Sequence of chain 1.B:
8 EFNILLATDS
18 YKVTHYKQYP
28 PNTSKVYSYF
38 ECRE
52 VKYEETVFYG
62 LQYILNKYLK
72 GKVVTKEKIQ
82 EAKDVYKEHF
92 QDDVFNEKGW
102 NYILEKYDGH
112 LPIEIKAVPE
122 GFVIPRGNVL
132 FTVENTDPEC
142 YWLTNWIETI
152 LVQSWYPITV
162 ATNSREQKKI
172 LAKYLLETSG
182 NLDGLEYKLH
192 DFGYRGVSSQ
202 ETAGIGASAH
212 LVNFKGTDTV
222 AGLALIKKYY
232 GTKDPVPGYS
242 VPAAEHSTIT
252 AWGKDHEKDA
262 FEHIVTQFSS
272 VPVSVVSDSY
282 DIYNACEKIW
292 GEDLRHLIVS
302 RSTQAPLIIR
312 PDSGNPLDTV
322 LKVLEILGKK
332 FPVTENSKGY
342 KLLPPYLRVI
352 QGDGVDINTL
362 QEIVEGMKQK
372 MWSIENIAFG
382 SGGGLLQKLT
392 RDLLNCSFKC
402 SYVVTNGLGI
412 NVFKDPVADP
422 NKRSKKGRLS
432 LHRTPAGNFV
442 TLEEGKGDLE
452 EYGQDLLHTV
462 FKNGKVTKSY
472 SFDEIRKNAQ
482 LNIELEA

Binding-site contacts:
Ligand atom C17 contacts residue ARG311 of chain 1.A at 3.7 Å.
Ligand atom C12 contacts residue HIS191 of chain 1.A at 3.7 Å.
Ligand atom C10 contacts residue ILE351 of chain 1.A at 3.7 Å (hydrophobic).
Ligand atom C3 contacts residue TYR188 of chain 1.A at 3.8 Å (hydrophobic).
Ligand atom C25 contacts residue TYR18 of chain 1.B at 3.5 Å (hydrophobic).
Ligand atom C22 contacts residue PHE193 of chain 1.A at 3.8 Å (hydrophobic).
Ligand atom C24 contacts residue ASP16 of chain 1.B at 3.5 Å.
Ligand atom C24 contacts residue TYR18 of chain 1.B at 3.8 Å (hydrophobic).
Ligand atom C24 contacts residue ARG196 of chain 1.A at 3.2 Å.
Ligand atom C15 contacts residue ASP219 of chain 1.A at 3.4 Å.
Ligand atom O7 contacts residue TYR188 of chain 1.A at 3.4 Å (h-bond).
Ligand atom C15 contacts residue TYR18 of chain 1.B at 3.5 Å (hydrophobic).
Ligand atom C20 contacts residue TYR18 of chain 1.B at 3.4 Å (hydrophobic).
Ligand atom C11 contacts residue VAL242 of chain 1.A at 3.5 Å (hydrophobic).
Ligand atom N18 contacts residue ARG311 of chain 1.A at 3.4 Å.
Ligand atom N23 contacts residue TYR18 of chain 1.B at 3.6 Å.
Ligand atom C5 contacts residue HIS191 of chain 1.A at 3.8 Å.
Ligand atom N19 contacts residue TYR18 of chain 1.B at 3.4 Å.
Ligand atom C17 contacts residue PHE193 of chain 1.A at 3.5 Å (hydrophobic).
Ligand atom C10 contacts residue HIS191 of chain 1.A at 3.7 Å.
Ligand atom C24 contacts residue PHE193 of chain 1.A at 3.4 Å (hydrophobic).
Ligand atom C21 contacts residue TYR18 of chain 1.B at 3.6 Å (hydrophobic).
Ligand atom C20 contacts residue PHE193 of chain 1.A at 3.6 Å (hydrophobic).
Ligand atom C4 contacts residue TYR188 of chain 1.A at 3.6 Å (hydrophobic).
Ligand atom C25 contacts residue ASP16 of chain 1.B at 3.7 Å.
Ligand atom C13 contacts residue SER241 of chain 1.A at 3.7 Å.
Ligand atom C22 contacts residue TYR18 of chain 1.B at 3.5 Å (hydrophobic).
Ligand atom C21 contacts residue ARG311 of chain 1.A at 3.7 Å.
Ligand atom N19 contacts residue PHE193 of chain 1.A at 3.7 Å.
Ligand atom N19 contacts residue ASP219 of chain 1.A at 2.6 Å (salt-bridge).
Ligand atom N16 contacts residue PHE193 of chain 1.A at 3.3 Å.
Ligand atom C13 contacts residue ALA244 of chain 1.A at 3.6 Å (hydrophobic).
Ligand atom N23 contacts residue ARG196 of chain 1.A at 3.4 Å (salt-bridge).
Ligand atom C25 contacts residue ASP219 of chain 1.A at 3.4 Å.
Ligand atom C15 contacts residue PHE193 of chain 1.A at 3.5 Å (hydrophobic).
Ligand atom C22 contacts residue ARG311 of chain 1.A at 3.5 Å.
Ligand atom C20 contacts residue ASP219 of chain 1.A at 3.5 Å.
Ligand atom N14 contacts residue ASP219 of chain 1.A at 3.2 Å (salt-bridge).
Ligand atom N18 contacts residue SER275 of chain 1.A at 2.9 Å (h-bond).
Ligand atom N14 contacts residue TYR18 of chain 1.B at 3.8 Å.

Sequence of chain 1.A:
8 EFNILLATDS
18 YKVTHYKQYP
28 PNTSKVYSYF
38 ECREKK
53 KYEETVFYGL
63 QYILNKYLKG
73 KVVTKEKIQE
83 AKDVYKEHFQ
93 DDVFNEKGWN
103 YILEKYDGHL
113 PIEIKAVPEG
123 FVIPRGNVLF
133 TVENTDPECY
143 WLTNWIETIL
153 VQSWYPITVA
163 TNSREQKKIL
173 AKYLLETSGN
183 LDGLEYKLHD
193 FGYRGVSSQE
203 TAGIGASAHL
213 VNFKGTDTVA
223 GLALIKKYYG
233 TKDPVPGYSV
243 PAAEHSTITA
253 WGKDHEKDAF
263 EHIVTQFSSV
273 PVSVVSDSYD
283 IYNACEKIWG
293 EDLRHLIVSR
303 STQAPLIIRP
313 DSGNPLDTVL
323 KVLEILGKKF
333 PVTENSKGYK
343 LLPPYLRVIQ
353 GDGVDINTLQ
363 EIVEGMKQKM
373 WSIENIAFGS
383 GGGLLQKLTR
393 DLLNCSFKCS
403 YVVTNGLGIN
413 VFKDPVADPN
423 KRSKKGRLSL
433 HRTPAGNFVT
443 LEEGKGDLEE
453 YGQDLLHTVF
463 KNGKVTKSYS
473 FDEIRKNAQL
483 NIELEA

The small molecule below binds the protein below.
Small molecule (SMILES): N#CN/C(=N\CCCCCCOc1ccc(Cl)cc1)Nc1ccncc1